Sequence of chain 6.A:
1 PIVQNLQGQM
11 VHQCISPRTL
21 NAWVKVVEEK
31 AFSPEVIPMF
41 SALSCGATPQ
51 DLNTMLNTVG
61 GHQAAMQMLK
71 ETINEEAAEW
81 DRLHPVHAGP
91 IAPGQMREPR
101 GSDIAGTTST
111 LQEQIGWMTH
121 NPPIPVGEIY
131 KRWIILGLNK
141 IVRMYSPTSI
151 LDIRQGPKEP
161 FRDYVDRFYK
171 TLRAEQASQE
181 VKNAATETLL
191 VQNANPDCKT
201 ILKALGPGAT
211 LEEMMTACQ

Binding-site contacts:
Ligand atom C17 contacts residue LYS70 of chain 2.A at 3.9 Å.
Ligand atom C10 contacts residue ASN53 of chain 2.A at 3.7 Å.
Ligand atom O01 contacts residue ASN57 of chain 2.A at 3.4 Å (h-bond).
Ligand atom C15 contacts residue ASN74 of chain 2.A at 3.7 Å.
Ligand atom C05 contacts residue LEU56 of chain 2.A at 3.7 Å (hydrophobic).
Ligand atom C07 contacts residue MET66 of chain 2.A at 3.7 Å (hydrophobic).
Ligand atom N11 contacts residue ASN53 of chain 2.A at 3.2 Å (h-bond).
Ligand atom C04 contacts residue LEU56 of chain 2.A at 4.2 Å (hydrophobic).
Ligand atom C02 contacts residue ASN57 of chain 2.A at 3.7 Å.
Ligand atom C14 contacts residue ILE73 of chain 2.A at 4.1 Å (hydrophobic).
Ligand atom C13 contacts residue ILE73 of chain 2.A at 3.9 Å (hydrophobic).
Ligand atom C12 contacts residue LYS70 of chain 2.A at 3.9 Å.
Ligand atom C07 contacts residue LYS70 of chain 2.A at 3.6 Å.
Ligand atom N11 contacts residue TYR130 of chain 2.A at 3.7 Å.
Ligand atom C05 contacts residue ASN57 of chain 2.A at 2.9 Å.
Ligand atom C16 contacts residue GLN179 of chain 6.A at 4.1 Å.
Ligand atom C08 contacts residue LEU56 of chain 2.A at 4.0 Å (hydrophobic).
Ligand atom C14 contacts residue LYS70 of chain 2.A at 3.7 Å.
Ligand atom C04 contacts residue ASN57 of chain 2.A at 3.2 Å.
Ligand atom C13 contacts residue LYS70 of chain 2.A at 3.7 Å.
Ligand atom N11 contacts residue THR107 of chain 2.A at 4.2 Å.
Ligand atom C09 contacts residue LYS70 of chain 2.A at 4.0 Å.
Ligand atom C06 contacts residue LYS70 of chain 2.A at 4.0 Å.
Ligand atom C08 contacts residue ILE73 of chain 2.A at 4.1 Å (hydrophobic).
Ligand atom C02 contacts residue ASN53 of chain 2.A at 3.4 Å.
Ligand atom C06 contacts residue MET66 of chain 2.A at 4.0 Å (hydrophobic).
Ligand atom C15 contacts residue LYS70 of chain 2.A at 3.9 Å.
Ligand atom C05 contacts residue LYS70 of chain 2.A at 4.1 Å.
Ligand atom C03 contacts residue ASN53 of chain 2.A at 4.0 Å.
Ligand atom C06 contacts residue LEU56 of chain 2.A at 3.8 Å (hydrophobic).
Ligand atom O01 contacts residue ASN53 of chain 2.A at 3.5 Å.
Ligand atom C10 contacts residue TYR130 of chain 2.A at 3.5 Å (hydrophobic).
Ligand atom C06 contacts residue ASN57 of chain 2.A at 4.1 Å.
Ligand atom C14 contacts residue ASN74 of chain 2.A at 3.5 Å.
Ligand atom C08 contacts residue LYS70 of chain 2.A at 3.3 Å.
Ligand atom C04 contacts residue LYS70 of chain 2.A at 4.1 Å.
Ligand atom C16 contacts residue LYS70 of chain 2.A at 3.9 Å.
Ligand atom C03 contacts residue ASN57 of chain 2.A at 2.5 Å.
Ligand atom C09 contacts residue LEU56 of chain 2.A at 4.2 Å (hydrophobic).
Ligand atom C07 contacts residue LEU56 of chain 2.A at 4.1 Å (hydrophobic).

This small molecule binds to this protein.
Small molecule (SMILES): O=C1Cc2ccccc2[C@H](c2ccccc2)N1

Sequence of chain 2.A:
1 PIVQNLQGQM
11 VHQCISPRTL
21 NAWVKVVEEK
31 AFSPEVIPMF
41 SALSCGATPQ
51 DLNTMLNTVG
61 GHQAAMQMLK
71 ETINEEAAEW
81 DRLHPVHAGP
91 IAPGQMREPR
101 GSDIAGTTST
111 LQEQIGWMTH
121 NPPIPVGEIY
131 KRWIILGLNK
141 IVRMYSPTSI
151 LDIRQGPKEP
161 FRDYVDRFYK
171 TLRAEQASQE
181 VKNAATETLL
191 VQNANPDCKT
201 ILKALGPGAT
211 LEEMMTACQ